Sequence of chain 1.B:
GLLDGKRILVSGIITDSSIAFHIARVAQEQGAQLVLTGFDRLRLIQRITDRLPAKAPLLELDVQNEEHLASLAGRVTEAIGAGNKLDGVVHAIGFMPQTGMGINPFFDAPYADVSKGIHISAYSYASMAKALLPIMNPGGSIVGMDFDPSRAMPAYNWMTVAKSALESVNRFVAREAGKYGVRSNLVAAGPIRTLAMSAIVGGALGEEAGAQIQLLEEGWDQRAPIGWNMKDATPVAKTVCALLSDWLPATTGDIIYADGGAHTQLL

The protein below binds the small molecule below.
Small molecule (SMILES): CC/C(C)=C1\OC(=O)[C@H](C)[C@H](O)[C@H](Cc2cccnc2)NC(=O)[C@@H](NC(=O)c2ncccc2O)[C@@H](C)OC1=O

Binding-site contacts:
Ligand atom CAN contacts residue ALA94 of chain 1.B at 3.5 Å (hydrophobic).
Ligand atom CBK contacts residue PHE149 of chain 1.B at 3.8 Å (hydrophobic).
Ligand atom CAL contacts residue ALA94 of chain 1.B at 3.3 Å (hydrophobic).
Ligand atom CAB contacts residue ILE202 of chain 1.B at 3.8 Å (hydrophobic).
Ligand atom OAE contacts residue MET103 of chain 1.B at 3.4 Å.
Ligand atom OAH contacts residue MET199 of chain 1.B at 3.3 Å.
Ligand atom CAA contacts residue MET199 of chain 1.B at 3.6 Å (hydrophobic).
Ligand atom CBG contacts residue LYS165 of chain 1.B at 3.7 Å.
Ligand atom CAQ contacts residue ASP148 of chain 1.B at 3.3 Å.
Ligand atom CAK contacts residue ILE21 of chain 1.B at 3.6 Å (hydrophobic).
Ligand atom CAD contacts residue LEU218 of chain 1.B at 3.9 Å (hydrophobic).
Ligand atom CAP contacts residue GLY96 of chain 1.B at 3.8 Å.
Ligand atom CG2 contacts residue MET161 of chain 1.B at 3.6 Å (hydrophobic).
Ligand atom CBG contacts residue GLY96 of chain 1.B at 3.6 Å.
Ligand atom CAO contacts residue ILE21 of chain 1.B at 3.6 Å (hydrophobic).
Ligand atom CAL contacts residue ILE95 of chain 1.B at 3.5 Å (hydrophobic).
Ligand atom O contacts residue TYR158 of chain 1.B at 2.7 Å (h-bond).
Ligand atom CAS contacts residue GLY192 of chain 1.B at 3.4 Å.
Ligand atom CAL contacts residue MET147 of chain 1.B at 3.5 Å (hydrophobic).
Ligand atom CBA contacts residue MET103 of chain 1.B at 3.8 Å (hydrophobic).
Ligand atom OAI contacts residue GLY96 of chain 1.B at 3.6 Å.
Ligand atom CAZ contacts residue MET199 of chain 1.B at 3.8 Å (hydrophobic).
Ligand atom CAP contacts residue ILE95 of chain 1.B at 3.8 Å (hydrophobic).
Ligand atom CAP contacts residue MET147 of chain 1.B at 3.6 Å (hydrophobic).
Ligand atom NAT contacts residue ASP148 of chain 1.B at 3.0 Å (salt-bridge).
Ligand atom CBK contacts residue PRO193 of chain 1.B at 3.7 Å (hydrophobic).
Ligand atom OAJ contacts residue PRO193 of chain 1.B at 3.3 Å.
Ligand atom CAD contacts residue PHE149 of chain 1.B at 3.7 Å (hydrophobic).
Ligand atom CG2 contacts residue MET103 of chain 1.B at 3.8 Å (hydrophobic).
Ligand atom OAJ contacts residue ILE194 of chain 1.B at 3.0 Å (h-bond).
Ligand atom CAB contacts residue MET103 of chain 1.B at 3.8 Å (hydrophobic).
Ligand atom CAA contacts residue ILE215 of chain 1.B at 3.6 Å (hydrophobic).
Ligand atom CBL contacts residue PHE149 of chain 1.B at 3.8 Å (hydrophobic).
Ligand atom CAM contacts residue MET147 of chain 1.B at 3.6 Å (hydrophobic).
Ligand atom CAP contacts residue LYS165 of chain 1.B at 3.7 Å.
Ligand atom C contacts residue TYR158 of chain 1.B at 3.9 Å (hydrophobic).
Ligand atom OAI contacts residue LYS165 of chain 1.B at 2.8 Å (salt-bridge).
Ligand atom OAX contacts residue TYR158 of chain 1.B at 3.3 Å.
Ligand atom CAQ contacts residue PHE149 of chain 1.B at 3.7 Å (hydrophobic).
Ligand atom OAI contacts residue MET161 of chain 1.B at 3.8 Å.